This small molecule binds to this protein.
Small molecule (SMILES): CC(=O)N[C@@H]1[C@@H](O)[C@H](O)[C@@H](CO)O[C@H]1O

Sequence of chain 1.A:
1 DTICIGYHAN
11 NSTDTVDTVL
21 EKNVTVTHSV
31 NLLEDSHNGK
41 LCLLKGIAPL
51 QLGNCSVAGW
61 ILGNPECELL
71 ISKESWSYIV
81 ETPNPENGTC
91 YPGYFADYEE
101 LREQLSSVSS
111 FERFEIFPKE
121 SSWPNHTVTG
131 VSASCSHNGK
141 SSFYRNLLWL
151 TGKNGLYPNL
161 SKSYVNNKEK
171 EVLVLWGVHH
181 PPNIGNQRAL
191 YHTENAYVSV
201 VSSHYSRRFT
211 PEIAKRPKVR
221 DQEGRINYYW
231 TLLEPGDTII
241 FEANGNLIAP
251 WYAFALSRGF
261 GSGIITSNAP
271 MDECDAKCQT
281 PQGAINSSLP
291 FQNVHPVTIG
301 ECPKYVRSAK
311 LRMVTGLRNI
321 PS

Binding-site contacts:
Ligand atom C1 contacts residue ASN54 of chain 1.A at 1.5 Å.
Ligand atom C7 contacts residue ASN54 of chain 1.A at 3.7 Å.
Ligand atom C4 contacts residue ASN54 of chain 1.A at 4.4 Å.
Ligand atom C5 contacts residue ASN54 of chain 1.A at 3.8 Å.
Ligand atom O5 contacts residue ASN54 of chain 1.A at 2.4 Å (h-bond).
Ligand atom N2 contacts residue ASN54 of chain 1.A at 3.0 Å (h-bond).
Ligand atom O5 contacts residue GLU86 of chain 1.A at 4.4 Å.
Ligand atom C8 contacts residue ASN54 of chain 1.A at 3.3 Å.
Ligand atom C2 contacts residue ASN54 of chain 1.A at 2.5 Å.
Ligand atom C3 contacts residue ASN54 of chain 1.A at 3.9 Å.